This protein binds this small molecule.
Small molecule (SMILES): Cc1ccc(OCC(=O)N2CC[NH+](C)CC2)cc1

Sequence of chain 2.A:
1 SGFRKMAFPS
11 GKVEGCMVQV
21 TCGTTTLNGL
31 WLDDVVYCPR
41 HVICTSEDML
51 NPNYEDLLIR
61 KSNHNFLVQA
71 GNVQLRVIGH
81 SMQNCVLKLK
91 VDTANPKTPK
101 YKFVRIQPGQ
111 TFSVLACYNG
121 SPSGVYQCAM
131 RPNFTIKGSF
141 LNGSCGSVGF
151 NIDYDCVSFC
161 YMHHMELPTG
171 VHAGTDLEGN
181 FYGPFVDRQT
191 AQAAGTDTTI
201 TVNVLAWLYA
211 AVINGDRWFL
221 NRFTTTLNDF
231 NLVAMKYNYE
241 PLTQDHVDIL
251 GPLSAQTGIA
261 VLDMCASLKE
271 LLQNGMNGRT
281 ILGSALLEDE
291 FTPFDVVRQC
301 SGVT

Binding-site contacts:
Ligand atom C1 contacts residue HIS41 of chain 2.A at 4.2 Å.
Ligand atom C7 contacts residue MET49 of chain 2.A at 3.8 Å (hydrophobic).
Ligand atom N contacts residue MET49 of chain 2.A at 3.9 Å.
Ligand atom C11 contacts residue MET49 of chain 2.A at 4.0 Å (hydrophobic).
Ligand atom C12 contacts residue MET49 of chain 2.A at 3.8 Å (hydrophobic).
Ligand atom O contacts residue MET49 of chain 2.A at 3.9 Å.
Ligand atom C4 contacts residue GLN189 of chain 2.A at 4.3 Å.
Ligand atom C contacts residue MET165 of chain 2.A at 3.9 Å (hydrophobic).
Ligand atom C5 contacts residue HIS41 of chain 2.A at 4.0 Å.
Ligand atom O1 contacts residue MET49 of chain 2.A at 3.1 Å.
Ligand atom C contacts residue HIS41 of chain 2.A at 3.9 Å.
Ligand atom C2 contacts residue GLN189 of chain 2.A at 3.5 Å.
Ligand atom C3 contacts residue GLN189 of chain 2.A at 3.1 Å.
Ligand atom C contacts residue ARG188 of chain 2.A at 3.7 Å.
Ligand atom C contacts residue ASP187 of chain 2.A at 3.5 Å.
Ligand atom C8 contacts residue MET49 of chain 2.A at 3.3 Å (hydrophobic).
Ligand atom C6 contacts residue HIS41 of chain 2.A at 3.5 Å.
Ligand atom C12 contacts residue GLN189 of chain 2.A at 4.0 Å.
Ligand atom C2 contacts residue DMS1 of chain 2.G at 3.9 Å.
Ligand atom C7 contacts residue GLN189 of chain 2.A at 3.9 Å.